Sequence of chain 1.G:
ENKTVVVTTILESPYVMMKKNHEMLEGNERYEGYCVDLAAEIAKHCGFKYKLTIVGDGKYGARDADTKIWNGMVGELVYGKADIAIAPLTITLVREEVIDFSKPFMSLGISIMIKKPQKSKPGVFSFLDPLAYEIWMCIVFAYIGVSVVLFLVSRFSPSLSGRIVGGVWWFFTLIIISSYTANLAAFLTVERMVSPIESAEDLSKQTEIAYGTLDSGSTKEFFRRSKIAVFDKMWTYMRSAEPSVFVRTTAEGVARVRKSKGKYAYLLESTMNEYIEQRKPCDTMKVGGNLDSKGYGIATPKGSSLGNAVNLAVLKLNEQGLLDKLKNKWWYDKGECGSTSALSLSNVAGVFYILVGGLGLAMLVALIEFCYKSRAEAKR

Binding-site contacts:
Ligand atom CAJ contacts residue PRO499 of chain 1.G at 4.1 Å (hydrophobic).
Ligand atom FAF contacts residue TYR471 of chain 1.G at 3.6 Å.
Ligand atom CAJ contacts residue TYR471 of chain 1.G at 3.1 Å (hydrophobic).
Ligand atom CAV contacts residue TYR471 of chain 1.G at 3.2 Å (hydrophobic).
Ligand atom CAS contacts residue TYR753 of chain 1.G at 4.0 Å (hydrophobic).
Ligand atom NAP contacts residue TYR471 of chain 1.G at 3.5 Å.
Ligand atom FAG contacts residue TYR753 of chain 1.G at 3.1 Å.
Ligand atom OAA contacts residue ARG506 of chain 1.G at 2.4 Å (salt-bridge).
Ligand atom CAU contacts residue TYR471 of chain 1.G at 3.5 Å (hydrophobic).
Ligand atom CAW contacts residue TYR471 of chain 1.G at 3.3 Å (hydrophobic).
Ligand atom CAI contacts residue TYR471 of chain 1.G at 3.9 Å (hydrophobic).
Ligand atom OAB contacts residue TYR471 of chain 1.G at 4.1 Å.
Ligand atom FAF contacts residue PRO499 of chain 1.G at 3.6 Å.
Ligand atom FAH contacts residue GLU423 of chain 1.G at 3.9 Å.
Ligand atom OAC contacts residue SER675 of chain 1.G at 4.1 Å.
Ligand atom NAP contacts residue PRO499 of chain 1.G at 3.5 Å (h-bond).
Ligand atom OAB contacts residue ARG506 of chain 1.G at 3.5 Å (salt-bridge).
Ligand atom FAH contacts residue MET729 of chain 1.G at 4.1 Å.
Ligand atom NAP contacts residue THR501 of chain 1.G at 3.7 Å.
Ligand atom CAJ contacts residue TYR753 of chain 1.G at 3.8 Å (hydrophobic).
Ligand atom OAD contacts residue SER675 of chain 1.G at 2.4 Å (h-bond).
Ligand atom CAT contacts residue THR501 of chain 1.G at 3.8 Å.
Ligand atom CAZ contacts residue TYR471 of chain 1.G at 3.8 Å (hydrophobic).
Ligand atom PBA contacts residue SER675 of chain 1.G at 3.0 Å.
Ligand atom FAF contacts residue TYR753 of chain 1.G at 3.9 Å.
Ligand atom FAH contacts residue TYR471 of chain 1.G at 3.8 Å.
Ligand atom OAA contacts residue LEU500 of chain 1.G at 3.6 Å.
Ligand atom NAY contacts residue TYR471 of chain 1.G at 3.6 Å.
Ligand atom OAA contacts residue TYR471 of chain 1.G at 3.8 Å.
Ligand atom OAA contacts residue THR501 of chain 1.G at 3.2 Å (h-bond).
Ligand atom CAS contacts residue TYR471 of chain 1.G at 3.3 Å (hydrophobic).
Ligand atom CAZ contacts residue TYR753 of chain 1.G at 3.9 Å (hydrophobic).
Ligand atom CAT contacts residue ARG506 of chain 1.G at 3.8 Å.
Ligand atom OAE contacts residue SER675 of chain 1.G at 2.5 Å (h-bond).
Ligand atom FAF contacts residue TYR426 of chain 1.G at 3.2 Å.
Ligand atom CAR contacts residue TYR471 of chain 1.G at 3.9 Å (hydrophobic).
Ligand atom CAV contacts residue THR501 of chain 1.G at 4.2 Å.
Ligand atom CAT contacts residue TYR471 of chain 1.G at 3.4 Å (hydrophobic).
Ligand atom OAD contacts residue GLY674 of chain 1.G at 3.5 Å.
Ligand atom FAG contacts residue TYR426 of chain 1.G at 3.9 Å.

A protein and the small-molecule ligand that binds it are described below.
Small molecule (SMILES): O=c1[nH]c2cc(C(F)(F)F)c(N3CCOCC3)cc2n(CP(=O)(O)O)c1=O